Binding-site contacts:
Ligand atom C3 contacts residue HIS146 of chain 1.A at 4.3 Å.
Ligand atom C3 contacts residue MET153 of chain 1.A at 3.8 Å (hydrophobic).
Ligand atom C5 contacts residue ASN149 of chain 1.A at 3.8 Å.
Ligand atom C1 contacts residue ASN149 of chain 1.A at 1.5 Å.
Ligand atom N2 contacts residue MET153 of chain 1.A at 3.5 Å.
Ligand atom C8 contacts residue MET153 of chain 1.A at 4.0 Å (hydrophobic).
Ligand atom C7 contacts residue SER151 of chain 1.A at 4.1 Å.
Ligand atom C8 contacts residue ASN149 of chain 1.A at 3.6 Å.
Ligand atom C2 contacts residue ASN149 of chain 1.A at 2.6 Å.
Ligand atom C2 contacts residue MET153 of chain 1.A at 4.3 Å (hydrophobic).
Ligand atom C1 contacts residue ASN148 of chain 1.A at 3.5 Å.
Ligand atom O6 contacts residue ASN148 of chain 1.A at 3.6 Å (h-bond).
Ligand atom C1 contacts residue HIS146 of chain 1.A at 4.4 Å.
Ligand atom O4 contacts residue HIS146 of chain 1.A at 4.2 Å.
Ligand atom N2 contacts residue SER151 of chain 1.A at 4.1 Å.
Ligand atom C7 contacts residue MET153 of chain 1.A at 4.0 Å (hydrophobic).
Ligand atom C3 contacts residue ASN149 of chain 1.A at 4.0 Å.
Ligand atom O3 contacts residue MET153 of chain 1.A at 3.7 Å.
Ligand atom C8 contacts residue SER151 of chain 1.A at 3.3 Å.
Ligand atom C7 contacts residue ASN149 of chain 1.A at 3.3 Å.
Ligand atom O7 contacts residue ASN149 of chain 1.A at 4.1 Å.
Ligand atom O5 contacts residue ASN148 of chain 1.A at 4.2 Å.
Ligand atom C5 contacts residue HIS146 of chain 1.A at 4.0 Å.
Ligand atom N2 contacts residue ASN149 of chain 1.A at 2.8 Å (h-bond).
Ligand atom C4 contacts residue ASN149 of chain 1.A at 4.4 Å.
Ligand atom O5 contacts residue ASN149 of chain 1.A at 2.5 Å (h-bond).

The small molecule below binds the protein below.
Small molecule (SMILES): CC(=O)N[C@@H]1[C@@H](O)[C@H](O)[C@@H](CO)O[C@H]1O

Sequence of chain 1.A:
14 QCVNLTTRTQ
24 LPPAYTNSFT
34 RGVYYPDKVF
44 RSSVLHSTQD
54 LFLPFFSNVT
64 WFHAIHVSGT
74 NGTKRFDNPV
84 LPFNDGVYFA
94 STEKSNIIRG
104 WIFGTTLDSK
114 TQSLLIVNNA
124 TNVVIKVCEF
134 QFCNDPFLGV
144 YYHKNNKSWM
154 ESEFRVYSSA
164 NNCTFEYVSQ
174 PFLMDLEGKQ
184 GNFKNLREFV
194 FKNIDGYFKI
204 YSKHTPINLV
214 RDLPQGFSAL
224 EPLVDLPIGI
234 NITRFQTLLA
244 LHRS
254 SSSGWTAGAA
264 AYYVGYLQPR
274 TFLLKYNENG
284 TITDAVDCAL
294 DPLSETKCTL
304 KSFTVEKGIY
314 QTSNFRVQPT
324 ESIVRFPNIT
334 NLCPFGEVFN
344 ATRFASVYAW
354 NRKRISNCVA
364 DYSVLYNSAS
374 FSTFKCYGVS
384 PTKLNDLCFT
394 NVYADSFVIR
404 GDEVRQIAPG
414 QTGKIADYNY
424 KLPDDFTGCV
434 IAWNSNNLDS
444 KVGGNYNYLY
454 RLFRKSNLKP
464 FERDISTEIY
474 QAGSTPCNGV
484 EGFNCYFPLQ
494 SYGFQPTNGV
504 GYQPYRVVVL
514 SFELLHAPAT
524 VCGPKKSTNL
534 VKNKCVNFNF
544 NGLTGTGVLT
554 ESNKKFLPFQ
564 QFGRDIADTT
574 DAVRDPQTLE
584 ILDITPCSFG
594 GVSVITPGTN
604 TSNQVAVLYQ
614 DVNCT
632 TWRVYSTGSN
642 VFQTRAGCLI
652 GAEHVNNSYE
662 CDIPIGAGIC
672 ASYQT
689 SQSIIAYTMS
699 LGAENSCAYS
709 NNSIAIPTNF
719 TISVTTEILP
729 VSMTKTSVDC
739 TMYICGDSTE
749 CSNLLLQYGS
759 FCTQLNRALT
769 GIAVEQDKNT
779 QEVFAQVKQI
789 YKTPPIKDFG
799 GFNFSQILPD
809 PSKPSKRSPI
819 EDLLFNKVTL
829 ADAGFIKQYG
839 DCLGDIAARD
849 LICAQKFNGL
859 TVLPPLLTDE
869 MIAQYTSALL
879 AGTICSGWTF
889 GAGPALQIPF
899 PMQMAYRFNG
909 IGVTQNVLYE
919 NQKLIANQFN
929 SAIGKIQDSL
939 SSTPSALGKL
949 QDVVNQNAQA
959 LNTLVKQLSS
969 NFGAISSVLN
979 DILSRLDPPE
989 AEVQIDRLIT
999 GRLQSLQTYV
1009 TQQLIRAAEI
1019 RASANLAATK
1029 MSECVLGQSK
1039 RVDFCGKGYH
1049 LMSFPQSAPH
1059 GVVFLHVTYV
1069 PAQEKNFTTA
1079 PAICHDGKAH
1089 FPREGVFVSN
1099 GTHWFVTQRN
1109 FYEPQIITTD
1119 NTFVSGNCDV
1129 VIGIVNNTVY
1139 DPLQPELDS